Binding-site contacts:
Ligand atom C7 contacts residue VAL90 of chain 2.A at 3.6 Å (hydrophobic).
Ligand atom C8 contacts residue HIS87 of chain 2.A at 4.2 Å.
Ligand atom C8 contacts residue CYS109 of chain 2.A at 3.9 Å (hydrophobic).
Ligand atom C4 contacts residue CYS109 of chain 2.A at 4.1 Å (hydrophobic).
Ligand atom N11 contacts residue CYS109 of chain 2.A at 3.2 Å (h-bond).
Ligand atom C7 contacts residue HIS87 of chain 2.A at 3.4 Å.
Ligand atom C1 contacts residue CYS109 of chain 2.A at 1.8 Å (hydrophobic).
Ligand atom C9 contacts residue CYS109 of chain 2.A at 3.0 Å (hydrophobic).
Ligand atom C22 contacts residue HIS112 of chain 2.A at 3.6 Å.
Ligand atom C3 contacts residue GLY106 of chain 2.A at 3.9 Å.
Ligand atom C6 contacts residue LYS89 of chain 2.A at 3.8 Å.
Ligand atom C18 contacts residue VAL113 of chain 2.A at 4.1 Å (hydrophobic).
Ligand atom N16 contacts residue CYS109 of chain 2.A at 4.1 Å.
Ligand atom C10 contacts residue CYS109 of chain 2.A at 2.8 Å (hydrophobic).
Ligand atom C15 contacts residue GLY106 of chain 2.A at 3.6 Å.
Ligand atom C14 contacts residue HIS112 of chain 2.A at 4.2 Å.
Ligand atom O17 contacts residue GLY106 of chain 2.A at 2.8 Å (h-bond).
Ligand atom C4 contacts residue LYS89 of chain 2.A at 3.8 Å.
Ligand atom C2 contacts residue CYS109 of chain 2.A at 2.8 Å (hydrophobic).
Ligand atom C3 contacts residue CYS109 of chain 2.A at 3.5 Å (hydrophobic).
Ligand atom O17 contacts residue MET105 of chain 2.A at 3.6 Å.
Ligand atom C15 contacts residue CYS109 of chain 2.A at 3.3 Å (hydrophobic).
Ligand atom C5 contacts residue CYS109 of chain 2.A at 3.4 Å (hydrophobic).
Ligand atom C5 contacts residue LYS89 of chain 2.A at 4.3 Å.
Ligand atom C6 contacts residue HIS87 of chain 2.A at 3.6 Å.
Ligand atom C22 contacts residue HIS87 of chain 2.A at 4.2 Å.
Ligand atom C15 contacts residue LYS108 of chain 2.A at 4.0 Å.
Ligand atom C12 contacts residue CYS109 of chain 2.A at 4.2 Å (hydrophobic).
Ligand atom C19 contacts residue LYS89 of chain 2.A at 3.8 Å.
Ligand atom C22 contacts residue TYR43 of chain 2.A at 3.6 Å (hydrophobic).
Ligand atom O21 contacts residue HIS112 of chain 2.A at 3.7 Å.
Ligand atom C18 contacts residue LYS89 of chain 2.A at 4.3 Å.
Ligand atom N16 contacts residue LYS108 of chain 2.A at 3.5 Å.
Ligand atom C19 contacts residue CYS109 of chain 2.A at 4.1 Å (hydrophobic).
Ligand atom O17 contacts residue CYS109 of chain 2.A at 4.2 Å.
Ligand atom N16 contacts residue GLY106 of chain 2.A at 3.3 Å.
Ligand atom N13 contacts residue HIS112 of chain 2.A at 4.1 Å.
Ligand atom C6 contacts residue VAL90 of chain 2.A at 4.0 Å (hydrophobic).
Ligand atom C2 contacts residue GLY106 of chain 2.A at 4.2 Å.
Ligand atom O21 contacts residue HIS87 of chain 2.A at 3.7 Å.

Sequence of chain 2.A:
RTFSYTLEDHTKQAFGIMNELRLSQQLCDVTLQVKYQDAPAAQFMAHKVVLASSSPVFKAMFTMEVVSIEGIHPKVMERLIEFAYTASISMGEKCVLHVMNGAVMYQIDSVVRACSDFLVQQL

A protein and the small-molecule ligand that binds it are described below.
Small molecule (SMILES): COc1nc(C)nc2c1CC[C@H]1[C@H](C)C(O)=C(C#N)C[C@]21C